A protein and the small-molecule ligand that binds it are described below.
Small molecule (SMILES): O=C(O)CCC(=O)C(=O)O

Binding-site contacts:
Ligand atom O1 contacts residue LYS382 of chain 1.A at 4.4 Å.
Ligand atom O5 contacts residue GLY227 of chain 1.A at 3.5 Å.
Ligand atom C5 contacts residue TYR230 of chain 1.A at 3.9 Å (hydrophobic).
Ligand atom O3 contacts residue TYR230 of chain 1.A at 3.4 Å.
Ligand atom C1 contacts residue GLY227 of chain 1.A at 4.2 Å.
Ligand atom C1 contacts residue LYS382 of chain 1.A at 4.2 Å.
Ligand atom O5 contacts residue ASN439 of chain 1.A at 4.4 Å.
Ligand atom C5 contacts residue ASP378 of chain 1.A at 4.1 Å.
Ligand atom C4 contacts residue TYR230 of chain 1.A at 4.3 Å (hydrophobic).
Ligand atom O2 contacts residue ASN439 of chain 1.A at 4.1 Å.
Ligand atom C2 contacts residue GLY227 of chain 1.A at 4.2 Å.
Ligand atom C2 contacts residue ASN439 of chain 1.A at 4.0 Å.
Ligand atom C3 contacts residue LYS382 of chain 1.A at 4.0 Å.
Ligand atom O4 contacts residue TYR230 of chain 1.A at 4.3 Å.
Ligand atom O5 contacts residue ASP378 of chain 1.A at 4.4 Å.
Ligand atom O4 contacts residue ASP378 of chain 1.A at 2.9 Å (salt-bridge).
Ligand atom O1 contacts residue ASN439 of chain 1.A at 4.2 Å.
Ligand atom C1 contacts residue ASN439 of chain 1.A at 3.9 Å.
Ligand atom O1 contacts residue GLY227 of chain 1.A at 3.3 Å.
Ligand atom O3 contacts residue TYR353 of chain 1.A at 3.4 Å (h-bond).
Ligand atom C3 contacts residue ASN439 of chain 1.A at 4.4 Å.
Ligand atom C5 contacts residue TYR353 of chain 1.A at 4.4 Å (hydrophobic).
Ligand atom O5 contacts residue LYS382 of chain 1.A at 2.7 Å (salt-bridge).
Ligand atom C2 contacts residue LYS382 of chain 1.A at 3.4 Å.

Sequence of chain 1.A:
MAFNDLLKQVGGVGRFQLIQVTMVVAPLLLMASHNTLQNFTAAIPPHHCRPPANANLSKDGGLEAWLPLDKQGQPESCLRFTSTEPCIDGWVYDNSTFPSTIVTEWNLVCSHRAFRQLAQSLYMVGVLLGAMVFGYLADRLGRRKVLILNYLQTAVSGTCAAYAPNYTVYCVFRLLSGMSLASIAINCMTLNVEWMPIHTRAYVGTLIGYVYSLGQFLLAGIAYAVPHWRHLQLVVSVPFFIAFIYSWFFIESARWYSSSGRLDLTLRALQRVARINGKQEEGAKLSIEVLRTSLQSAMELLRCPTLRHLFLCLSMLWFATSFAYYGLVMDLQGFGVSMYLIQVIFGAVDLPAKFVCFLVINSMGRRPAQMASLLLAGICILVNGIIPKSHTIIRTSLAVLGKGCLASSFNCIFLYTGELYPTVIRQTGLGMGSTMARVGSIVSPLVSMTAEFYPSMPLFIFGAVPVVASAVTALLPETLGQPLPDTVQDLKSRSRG